Sequence of chain 1.A:
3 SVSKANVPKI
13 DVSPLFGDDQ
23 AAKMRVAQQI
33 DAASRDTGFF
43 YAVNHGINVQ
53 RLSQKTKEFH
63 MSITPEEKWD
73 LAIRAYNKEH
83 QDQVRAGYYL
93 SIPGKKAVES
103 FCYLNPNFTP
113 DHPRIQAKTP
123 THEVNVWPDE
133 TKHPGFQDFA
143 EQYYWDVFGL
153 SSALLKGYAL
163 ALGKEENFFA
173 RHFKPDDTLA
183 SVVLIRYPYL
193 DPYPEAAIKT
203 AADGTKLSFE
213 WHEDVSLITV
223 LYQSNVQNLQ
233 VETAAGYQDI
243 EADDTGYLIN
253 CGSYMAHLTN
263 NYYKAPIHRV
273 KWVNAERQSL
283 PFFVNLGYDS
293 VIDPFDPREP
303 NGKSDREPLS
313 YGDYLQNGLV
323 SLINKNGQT

The small molecule below binds the protein below.
Small molecule (SMILES): CC(C)[C@@H](OC(=O)[C@@H](NC(=O)CCC[C@H](N)C(=O)O)C(=O)S)C(=O)O

Binding-site contacts:
Ligand atom C11 contacts residue ILE187 of chain 1.A at 3.6 Å (hydrophobic).
Ligand atom C9 contacts residue FE21 of chain 1.D at 3.3 Å.
Ligand atom C11 contacts residue TYR189 of chain 1.A at 3.4 Å (hydrophobic).
Ligand atom O1 contacts residue ARG87 of chain 1.A at 2.8 Å (salt-bridge).
Ligand atom C10 contacts residue ILE187 of chain 1.A at 3.5 Å (hydrophobic).
Ligand atom C1 contacts residue SER183 of chain 1.A at 3.6 Å.
Ligand atom O2 contacts residue SER183 of chain 1.A at 2.7 Å (h-bond).
Ligand atom C6 contacts residue LEU324 of chain 1.A at 3.9 Å (hydrophobic).
Ligand atom S contacts residue FE21 of chain 1.D at 2.4 Å.
Ligand atom C3 contacts residue LEU321 of chain 1.A at 3.9 Å (hydrophobic).
Ligand atom C10 contacts residue SER281 of chain 1.A at 3.7 Å.
Ligand atom C13 contacts residue GLN225 of chain 1.A at 3.9 Å.
Ligand atom S contacts residue HIS214 of chain 1.A at 3.3 Å (h-bond).
Ligand atom C4 contacts residue PHE285 of chain 1.A at 3.8 Å (hydrophobic).
Ligand atom O3 contacts residue THR331 of chain 1.A at 3.9 Å.
Ligand atom O7 contacts residue SER281 of chain 1.A at 2.7 Å (h-bond).
Ligand atom C14 contacts residue PRO283 of chain 1.A at 3.8 Å (hydrophobic).
Ligand atom C1 contacts residue ARG87 of chain 1.A at 3.9 Å.
Ligand atom S contacts residue ASP216 of chain 1.A at 3.0 Å (salt-bridge).
Ligand atom S contacts residue PHE285 of chain 1.A at 3.8 Å.
Ligand atom C9 contacts residue PHE211 of chain 1.A at 3.8 Å (hydrophobic).
Ligand atom O8 contacts residue FE21 of chain 1.D at 3.4 Å.
Ligand atom O1 contacts residue LEU321 of chain 1.A at 3.7 Å.
Ligand atom O7 contacts residue GLN225 of chain 1.A at 3.7 Å.
Ligand atom C11 contacts residue SER281 of chain 1.A at 3.5 Å.
Ligand atom O7 contacts residue TYR189 of chain 1.A at 3.5 Å.
Ligand atom N1 contacts residue TYR91 of chain 1.A at 2.9 Å (h-bond).
Ligand atom O8 contacts residue HIS214 of chain 1.A at 3.2 Å (h-bond).
Ligand atom C9 contacts residue HIS214 of chain 1.A at 3.5 Å.
Ligand atom C13 contacts residue SER281 of chain 1.A at 3.8 Å.
Ligand atom C2 contacts residue VAL185 of chain 1.A at 4.0 Å (hydrophobic).
Ligand atom O6 contacts residue TYR189 of chain 1.A at 2.5 Å (h-bond).
Ligand atom O4 contacts residue ILE187 of chain 1.A at 3.5 Å.
Ligand atom N1 contacts residue CYS104 of chain 1.A at 3.9 Å.
Ligand atom O2 contacts residue ARG87 of chain 1.A at 2.8 Å (salt-bridge).
Ligand atom C12 contacts residue SER281 of chain 1.A at 3.5 Å.
Ligand atom O4 contacts residue PHE285 of chain 1.A at 3.5 Å.
Ligand atom O8 contacts residue PHE211 of chain 1.A at 3.1 Å.
Ligand atom N2 contacts residue PHE285 of chain 1.A at 3.5 Å.
Ligand atom O4 contacts residue PRO283 of chain 1.A at 3.7 Å.